The small molecule below binds the protein below.
Small molecule (SMILES): COc1cc2c(cc1Cc1cccc(Cl)c1F)c(=O)c(C(=O)O)cn2[C@H](CO)C(C)C

Sequence of chain 2.A:
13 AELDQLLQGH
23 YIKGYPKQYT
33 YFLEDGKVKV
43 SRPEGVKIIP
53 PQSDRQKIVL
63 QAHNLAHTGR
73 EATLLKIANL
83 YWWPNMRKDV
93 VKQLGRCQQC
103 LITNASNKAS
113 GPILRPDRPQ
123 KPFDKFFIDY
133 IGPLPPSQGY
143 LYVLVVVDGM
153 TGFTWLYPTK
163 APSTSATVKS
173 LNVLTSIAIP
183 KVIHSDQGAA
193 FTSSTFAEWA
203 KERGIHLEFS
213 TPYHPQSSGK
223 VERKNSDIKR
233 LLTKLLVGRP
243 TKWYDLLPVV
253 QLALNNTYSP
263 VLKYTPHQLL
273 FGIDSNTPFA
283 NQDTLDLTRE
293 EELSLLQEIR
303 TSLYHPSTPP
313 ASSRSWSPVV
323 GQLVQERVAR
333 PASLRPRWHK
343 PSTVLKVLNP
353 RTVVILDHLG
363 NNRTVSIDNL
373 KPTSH

Binding-site contacts:
Ligand atom CAX contacts residue PRO217 of chain 2.A at 3.9 Å (hydrophobic).
Ligand atom CAK contacts residue PRO217 of chain 2.A at 3.6 Å (hydrophobic).
Ligand atom CBB contacts residue PRO217 of chain 2.A at 3.7 Å (hydrophobic).
Ligand atom OAD contacts residue MN1 of chain 2.F at 2.6 Å.
Ligand atom CAS contacts residue MN1 of chain 2.G at 3.0 Å.
Ligand atom OAE contacts residue GLU224 of chain 2.A at 2.5 Å (salt-bridge).
Ligand atom CAV contacts residue PRO217 of chain 2.A at 4.1 Å (hydrophobic).
Ligand atom CAS contacts residue MN1 of chain 2.F at 2.7 Å.
Ligand atom CAT contacts residue PRO217 of chain 2.A at 3.5 Å (hydrophobic).
Ligand atom CAN contacts residue PRO217 of chain 2.A at 3.8 Å (hydrophobic).
Ligand atom CAC contacts residue HIS216 of chain 2.A at 3.8 Å.
Ligand atom CAW contacts residue PRO217 of chain 2.A at 3.8 Å (hydrophobic).
Ligand atom CAU contacts residue PRO217 of chain 2.A at 3.8 Å (hydrophobic).
Ligand atom CAS contacts residue GLU224 of chain 2.A at 3.6 Å.
Ligand atom CAJ contacts residue GLU224 of chain 2.A at 3.5 Å.
Ligand atom OAG contacts residue MN1 of chain 2.G at 4.1 Å.
Ligand atom OAG contacts residue ASP131 of chain 2.A at 3.7 Å.
Ligand atom CAC contacts residue PRO217 of chain 2.A at 3.7 Å (hydrophobic).
Ligand atom CAM contacts residue PRO217 of chain 2.A at 3.6 Å (hydrophobic).
Ligand atom CAZ contacts residue MN1 of chain 2.G at 3.2 Å.
Ligand atom CBA contacts residue PRO217 of chain 2.A at 3.5 Å (hydrophobic).
Ligand atom CLAI contacts residue PRO217 of chain 2.A at 3.9 Å.
Ligand atom CAK contacts residue GLU224 of chain 2.A at 3.3 Å.
Ligand atom OAG contacts residue MN1 of chain 2.F at 2.1 Å.
Ligand atom CAY contacts residue MN1 of chain 2.G at 3.5 Å.
Ligand atom CAB contacts residue TYR215 of chain 2.A at 3.8 Å (hydrophobic).
Ligand atom OAG contacts residue ASP188 of chain 2.A at 3.0 Å (salt-bridge).
Ligand atom OAD contacts residue ASP188 of chain 2.A at 3.1 Å (salt-bridge).
Ligand atom CLAI contacts residue GLN218 of chain 2.A at 3.7 Å.
Ligand atom OAD contacts residue MN1 of chain 2.G at 2.0 Å.
Ligand atom CAS contacts residue ASP188 of chain 2.A at 3.2 Å.
Ligand atom CAC contacts residue TYR215 of chain 2.A at 3.6 Å (hydrophobic).
Ligand atom OAD contacts residue ASP131 of chain 2.A at 2.6 Å (salt-bridge).
Ligand atom OAD contacts residue GLU224 of chain 2.A at 2.8 Å (salt-bridge).
Ligand atom CAZ contacts residue GLU224 of chain 2.A at 3.3 Å.
Ligand atom CAY contacts residue GLU224 of chain 2.A at 3.7 Å.
Ligand atom CAS contacts residue ASP131 of chain 2.A at 3.6 Å.
Ligand atom CAJ contacts residue PRO217 of chain 2.A at 3.9 Å (hydrophobic).
Ligand atom OAE contacts residue MN1 of chain 2.G at 2.2 Å.
Ligand atom CBC contacts residue TYR215 of chain 2.A at 3.9 Å (hydrophobic).